A protein and the small-molecule ligand that binds it are described below.
Small molecule (SMILES): CC(=O)N[C@H]1[C@H](O[C@H]2[C@H](O)[C@@H](NC(C)=O)CO[C@@H]2CO)O[C@H](CO)[C@@H](O[C@@H]2O[C@H](CO)[C@@H](O)[C@H](O[C@H]3O[C@H](CO)[C@@H](O)[C@H](O)[C@@H]3O)[C@@H]2O)[C@@H]1O

Sequence of chain 1.G:
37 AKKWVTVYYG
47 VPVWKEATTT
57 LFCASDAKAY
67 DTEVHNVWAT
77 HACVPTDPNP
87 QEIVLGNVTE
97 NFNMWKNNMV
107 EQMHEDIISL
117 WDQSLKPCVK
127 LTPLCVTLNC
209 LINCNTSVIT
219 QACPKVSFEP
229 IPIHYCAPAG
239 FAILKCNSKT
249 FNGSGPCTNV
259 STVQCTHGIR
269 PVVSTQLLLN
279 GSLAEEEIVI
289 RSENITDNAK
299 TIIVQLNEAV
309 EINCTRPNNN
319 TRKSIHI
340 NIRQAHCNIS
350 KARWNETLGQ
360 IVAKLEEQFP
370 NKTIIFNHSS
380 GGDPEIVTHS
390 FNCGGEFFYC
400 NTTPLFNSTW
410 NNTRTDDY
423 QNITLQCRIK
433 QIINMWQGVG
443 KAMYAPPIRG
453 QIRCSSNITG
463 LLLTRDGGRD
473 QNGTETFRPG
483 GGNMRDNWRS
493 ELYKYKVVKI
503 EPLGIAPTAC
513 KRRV

Binding-site contacts:
Ligand atom O5 contacts residue ARG480 of chain 1.G at 3.0 Å (salt-bridge).
Ligand atom C4 contacts residue ASN376 of chain 1.G at 4.2 Å.
Ligand atom C5 contacts residue ARG480 of chain 1.G at 4.1 Å.
Ligand atom C3 contacts residue ASN376 of chain 1.G at 3.6 Å.
Ligand atom O5 contacts residue ASN376 of chain 1.G at 2.4 Å (h-bond).
Ligand atom C6 contacts residue ARG480 of chain 1.G at 3.9 Å.
Ligand atom O7 contacts residue ASN376 of chain 1.G at 3.9 Å.
Ligand atom N2 contacts residue ASN376 of chain 1.G at 2.7 Å (h-bond).
Ligand atom C8 contacts residue PHE375 of chain 1.G at 3.9 Å (hydrophobic).
Ligand atom C8 contacts residue ILE374 of chain 1.G at 4.0 Å (hydrophobic).
Ligand atom C5 contacts residue ASN376 of chain 1.G at 3.7 Å.
Ligand atom C8 contacts residue THR408 of chain 1.G at 4.1 Å.
Ligand atom C1 contacts residue ARG480 of chain 1.G at 3.8 Å.
Ligand atom C7 contacts residue ILE374 of chain 1.G at 3.9 Å (hydrophobic).
Ligand atom C1 contacts residue ASN376 of chain 1.G at 1.4 Å.
Ligand atom O6 contacts residue ARG480 of chain 1.G at 3.8 Å.
Ligand atom O7 contacts residue ILE374 of chain 1.G at 3.6 Å.
Ligand atom C8 contacts residue ASN376 of chain 1.G at 4.3 Å.
Ligand atom O4 contacts residue LYS95 of chain 1.O at 4.0 Å.
Ligand atom C2 contacts residue ASN376 of chain 1.G at 2.3 Å.
Ligand atom C7 contacts residue ASN376 of chain 1.G at 3.5 Å.
Ligand atom C8 contacts residue ASN406 of chain 1.G at 4.3 Å.

Sequence of chain 1.O:
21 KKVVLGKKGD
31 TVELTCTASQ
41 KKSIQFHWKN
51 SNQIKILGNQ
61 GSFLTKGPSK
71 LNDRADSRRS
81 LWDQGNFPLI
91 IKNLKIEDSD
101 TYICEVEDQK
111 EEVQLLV